The small molecule below binds the protein below.
Small molecule (SMILES): Cc1ccc(NC(=O)c2cccc(C(C)(C)C#N)c2)cc1Nc1ccc2ncn(C)c(=O)c2c1

Sequence of chain 1.A:
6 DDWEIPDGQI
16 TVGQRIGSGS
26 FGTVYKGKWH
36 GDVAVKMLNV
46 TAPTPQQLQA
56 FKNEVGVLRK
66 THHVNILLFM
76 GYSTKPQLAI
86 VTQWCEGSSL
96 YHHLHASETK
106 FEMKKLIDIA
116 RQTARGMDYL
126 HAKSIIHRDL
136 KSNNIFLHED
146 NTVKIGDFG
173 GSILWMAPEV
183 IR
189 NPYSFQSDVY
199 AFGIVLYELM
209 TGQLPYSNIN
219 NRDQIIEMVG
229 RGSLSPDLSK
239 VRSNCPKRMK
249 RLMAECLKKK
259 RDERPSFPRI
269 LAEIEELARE

Binding-site contacts:
Ligand atom O23 contacts residue ASP152 of chain 1.A at 2.3 Å (salt-bridge).
Ligand atom C15 contacts residue THR87 of chain 1.A at 3.6 Å.
Ligand atom C5 contacts residue PHE153 of chain 1.A at 3.6 Å (hydrophobic).
Ligand atom C33 contacts residue TRP89 of chain 1.A at 3.4 Å (hydrophobic).
Ligand atom C21 contacts residue ASP152 of chain 1.A at 3.2 Å.
Ligand atom C19 contacts residue ALA39 of chain 1.A at 3.8 Å (hydrophobic).
Ligand atom C3 contacts residue ALA39 of chain 1.A at 3.6 Å (hydrophobic).
Ligand atom C4 contacts residue THR87 of chain 1.A at 3.2 Å.
Ligand atom C33 contacts residue PHE141 of chain 1.A at 3.8 Å (hydrophobic).
Ligand atom N8 contacts residue PHE141 of chain 1.A at 3.8 Å.
Ligand atom O23 contacts residue GLY151 of chain 1.A at 3.3 Å.
Ligand atom C6 contacts residue PHE153 of chain 1.A at 3.5 Å (hydrophobic).
Ligand atom C3 contacts residue GLN88 of chain 1.A at 3.4 Å.
Ligand atom N8 contacts residue TRP89 of chain 1.A at 3.6 Å.
Ligand atom N10 contacts residue TRP89 of chain 1.A at 3.7 Å.
Ligand atom C9 contacts residue CYS90 of chain 1.A at 3.1 Å (hydrophobic).
Ligand atom C24 contacts residue ASP152 of chain 1.A at 3.6 Å.
Ligand atom C18 contacts residue ASP152 of chain 1.A at 3.1 Å.
Ligand atom C2 contacts residue ALA39 of chain 1.A at 3.8 Å (hydrophobic).
Ligand atom N20 contacts residue ASP152 of chain 1.A at 3.6 Å.
Ligand atom C28 contacts residue GLU59 of chain 1.A at 3.8 Å.
Ligand atom C9 contacts residue TRP89 of chain 1.A at 3.6 Å (hydrophobic).
Ligand atom C28 contacts residue ASP152 of chain 1.A at 3.9 Å.
Ligand atom N10 contacts residue CYS90 of chain 1.A at 2.8 Å (h-bond).
Ligand atom C4 contacts residue LEU72 of chain 1.A at 3.5 Å (hydrophobic).
Ligand atom C32 contacts residue HIS132 of chain 1.A at 3.7 Å.
Ligand atom N34 contacts residue ILE150 of chain 1.A at 3.5 Å.
Ligand atom N34 contacts residue GLY151 of chain 1.A at 3.2 Å.
Ligand atom C19 contacts residue THR87 of chain 1.A at 3.6 Å.
Ligand atom C14 contacts residue THR87 of chain 1.A at 3.9 Å.
Ligand atom C4 contacts residue ALA39 of chain 1.A at 3.9 Å (hydrophobic).
Ligand atom N34 contacts residue HIS132 of chain 1.A at 3.5 Å (h-bond).
Ligand atom N12 contacts residue PHE153 of chain 1.A at 3.6 Å.
Ligand atom C19 contacts residue LYS41 of chain 1.A at 3.6 Å.
Ligand atom C22 contacts residue ASP152 of chain 1.A at 3.4 Å.
Ligand atom C17 contacts residue GLU59 of chain 1.A at 3.9 Å.
Ligand atom C16 contacts residue GLU59 of chain 1.A at 3.8 Å.
Ligand atom C3 contacts residue THR87 of chain 1.A at 3.6 Å.
Ligand atom C17 contacts residue ASP152 of chain 1.A at 3.8 Å.
Ligand atom N20 contacts residue GLU59 of chain 1.A at 3.4 Å (salt-bridge).